Sequence of chain 1.D:
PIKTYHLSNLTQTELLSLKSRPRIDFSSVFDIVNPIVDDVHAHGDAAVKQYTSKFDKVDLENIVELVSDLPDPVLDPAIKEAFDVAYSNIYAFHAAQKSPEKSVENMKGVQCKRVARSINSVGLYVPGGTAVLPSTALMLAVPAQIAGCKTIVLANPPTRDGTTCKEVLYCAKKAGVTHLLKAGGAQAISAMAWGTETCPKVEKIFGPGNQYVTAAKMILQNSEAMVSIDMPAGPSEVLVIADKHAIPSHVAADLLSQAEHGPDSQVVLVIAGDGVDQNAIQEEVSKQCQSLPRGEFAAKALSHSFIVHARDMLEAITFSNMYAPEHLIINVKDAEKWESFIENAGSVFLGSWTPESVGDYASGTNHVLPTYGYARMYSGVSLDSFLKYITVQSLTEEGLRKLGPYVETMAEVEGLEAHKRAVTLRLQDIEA

Sequence of chain 1.C:
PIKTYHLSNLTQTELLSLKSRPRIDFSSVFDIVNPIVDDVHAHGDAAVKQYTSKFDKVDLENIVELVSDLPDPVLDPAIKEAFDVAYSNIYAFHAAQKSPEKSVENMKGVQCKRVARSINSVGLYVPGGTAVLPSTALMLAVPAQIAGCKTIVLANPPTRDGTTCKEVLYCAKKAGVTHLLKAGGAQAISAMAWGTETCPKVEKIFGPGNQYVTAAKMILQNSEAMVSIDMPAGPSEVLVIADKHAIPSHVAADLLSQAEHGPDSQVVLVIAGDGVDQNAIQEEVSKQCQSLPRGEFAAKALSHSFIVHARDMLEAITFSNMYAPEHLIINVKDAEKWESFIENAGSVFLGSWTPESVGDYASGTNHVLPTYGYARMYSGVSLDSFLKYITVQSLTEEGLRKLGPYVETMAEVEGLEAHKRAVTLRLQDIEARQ

The protein below binds the small molecule below.
Small molecule (SMILES): N[C@H](CO)Cc1c[nH]c[nH+]1

Binding-site contacts:
Ligand atom CE1 contacts residue HIS428 of chain 1.D at 3.2 Å.
Ligand atom N contacts residue ASP369 of chain 1.C at 3.1 Å (salt-bridge).
Ligand atom N contacts residue GLU365 of chain 1.C at 3.3 Å (salt-bridge).
Ligand atom ND1 contacts residue ASP369 of chain 1.C at 2.9 Å (salt-bridge).
Ligand atom CG contacts residue HIS270 of chain 1.C at 3.6 Å.
Ligand atom ND1 contacts residue HIS428 of chain 1.D at 3.1 Å (h-bond).
Ligand atom N contacts residue SER245 of chain 1.C at 3.3 Å (h-bond).
Ligand atom CE1 contacts residue TYR370 of chain 1.C at 3.3 Å (hydrophobic).
Ligand atom C contacts residue GLU335 of chain 1.C at 3.7 Å.
Ligand atom O contacts residue ASP369 of chain 1.C at 3.8 Å.
Ligand atom CA contacts residue HIS270 of chain 1.C at 3.5 Å.
Ligand atom N contacts residue ZN1 of chain 1.K at 2.1 Å.
Ligand atom NE2 contacts residue LEU425 of chain 1.D at 3.7 Å.
Ligand atom CD2 contacts residue GLU423 of chain 1.D at 3.8 Å.
Ligand atom C contacts residue SER245 of chain 1.C at 3.3 Å.
Ligand atom ND1 contacts residue HIS270 of chain 1.C at 3.1 Å (h-bond).
Ligand atom NE2 contacts residue LEU142 of chain 1.C at 3.8 Å.
Ligand atom CB contacts residue ZN1 of chain 1.K at 3.5 Å.
Ligand atom CA contacts residue ZN1 of chain 1.K at 3.1 Å.
Ligand atom CD2 contacts residue HIS376 of chain 1.C at 3.5 Å.
Ligand atom CB contacts residue HIS376 of chain 1.C at 3.5 Å.
Ligand atom O contacts residue HIS376 of chain 1.C at 2.7 Å (h-bond).
Ligand atom CA contacts residue SER245 of chain 1.C at 3.2 Å.
Ligand atom N contacts residue GLN267 of chain 1.C at 2.7 Å (h-bond).
Ligand atom CE1 contacts residue HIS270 of chain 1.C at 3.5 Å.
Ligand atom CE1 contacts residue GLU423 of chain 1.D at 3.6 Å.
Ligand atom CG contacts residue ZN1 of chain 1.K at 3.1 Å.
Ligand atom NE2 contacts residue SER144 of chain 1.C at 3.5 Å (h-bond).
Ligand atom CE1 contacts residue LEU425 of chain 1.D at 3.5 Å (hydrophobic).
Ligand atom O contacts residue GLU335 of chain 1.C at 3.5 Å (salt-bridge).
Ligand atom N contacts residue HIS270 of chain 1.C at 3.0 Å (h-bond).
Ligand atom CE1 contacts residue ZN1 of chain 1.K at 3.1 Å.
Ligand atom O contacts residue HIS336 of chain 1.C at 3.0 Å (h-bond).
Ligand atom ND1 contacts residue ZN1 of chain 1.K at 2.1 Å.
Ligand atom CE1 contacts residue ASP369 of chain 1.C at 3.7 Å.
Ligand atom NE2 contacts residue TYR370 of chain 1.C at 3.4 Å (h-bond).
Ligand atom CD2 contacts residue SER144 of chain 1.C at 3.3 Å.
Ligand atom NE2 contacts residue GLU423 of chain 1.D at 2.7 Å (salt-bridge).
Ligand atom C contacts residue HIS376 of chain 1.C at 3.5 Å.
Ligand atom CG contacts residue ASP369 of chain 1.C at 3.7 Å.